Sequence of chain 1.B:
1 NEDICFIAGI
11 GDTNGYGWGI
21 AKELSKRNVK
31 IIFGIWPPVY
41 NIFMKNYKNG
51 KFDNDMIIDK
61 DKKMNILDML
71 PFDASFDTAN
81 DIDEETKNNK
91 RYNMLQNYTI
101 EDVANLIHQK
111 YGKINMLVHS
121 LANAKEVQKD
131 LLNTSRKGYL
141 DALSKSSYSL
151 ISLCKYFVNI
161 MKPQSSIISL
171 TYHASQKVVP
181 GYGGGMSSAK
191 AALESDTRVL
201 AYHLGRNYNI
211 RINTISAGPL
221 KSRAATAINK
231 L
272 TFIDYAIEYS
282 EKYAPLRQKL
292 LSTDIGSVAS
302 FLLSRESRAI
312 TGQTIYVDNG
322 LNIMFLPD

A small-molecule ligand and the protein it binds are described below.
Small molecule (SMILES): Nc1cc(Cl)ccc1Oc1ccc(Cl)cc1O

Binding-site contacts:
Ligand atom C12 contacts residue VAL127 of chain 1.B at 4.0 Å (hydrophobic).
Ligand atom N16 contacts residue NAD1 of chain 1.E at 3.4 Å (h-bond).
Ligand atom C5 contacts residue NAD1 of chain 1.E at 3.1 Å.
Ligand atom CL14 contacts residue TYR172 of chain 1.B at 3.7 Å.
Ligand atom O17 contacts residue NAD1 of chain 1.E at 2.5 Å (h-bond).
Ligand atom O17 contacts residue TYR182 of chain 1.B at 2.5 Å (h-bond).
Ligand atom N16 contacts residue ALA224 of chain 1.B at 3.3 Å.
Ligand atom C10 contacts residue ASN123 of chain 1.B at 4.2 Å.
Ligand atom C3 contacts residue TYR182 of chain 1.B at 3.4 Å (hydrophobic).
Ligand atom CL15 contacts residue ALA124 of chain 1.B at 3.4 Å.
Ligand atom CL14 contacts residue ILE274 of chain 1.B at 3.9 Å.
Ligand atom CL14 contacts residue PHE273 of chain 1.B at 3.9 Å.
Ligand atom C2 contacts residue NAD1 of chain 1.E at 3.5 Å.
Ligand atom C5 contacts residue ALA225 of chain 1.B at 3.6 Å (hydrophobic).
Ligand atom C8 contacts residue ALA224 of chain 1.B at 4.2 Å (hydrophobic).
Ligand atom C5 contacts residue ILE228 of chain 1.B at 4.0 Å (hydrophobic).
Ligand atom C1 contacts residue NAD1 of chain 1.E at 3.5 Å.
Ligand atom C6 contacts residue ALA225 of chain 1.B at 3.7 Å (hydrophobic).
Ligand atom C12 contacts residue MET186 of chain 1.B at 4.0 Å (hydrophobic).
Ligand atom C13 contacts residue ILE228 of chain 1.B at 3.7 Å (hydrophobic).
Ligand atom O17 contacts residue LYS190 of chain 1.B at 3.8 Å.
Ligand atom C3 contacts residue NAD1 of chain 1.E at 3.3 Å.
Ligand atom C2 contacts residue TYR182 of chain 1.B at 3.5 Å (hydrophobic).
Ligand atom C8 contacts residue NAD1 of chain 1.E at 3.9 Å.
Ligand atom O17 contacts residue TYR172 of chain 1.B at 4.2 Å.
Ligand atom N16 contacts residue ALA122 of chain 1.B at 3.6 Å.
Ligand atom CL15 contacts residue ASN123 of chain 1.B at 3.8 Å.
Ligand atom C9 contacts residue ALA224 of chain 1.B at 3.6 Å (hydrophobic).
Ligand atom C10 contacts residue ALA224 of chain 1.B at 4.0 Å (hydrophobic).
Ligand atom CL14 contacts residue NAD1 of chain 1.E at 3.6 Å.
Ligand atom C6 contacts residue ILE228 of chain 1.B at 4.0 Å (hydrophobic).
Ligand atom C10 contacts residue ALA122 of chain 1.B at 3.5 Å (hydrophobic).
Ligand atom O7 contacts residue NAD1 of chain 1.E at 3.1 Å.
Ligand atom C3 contacts residue TYR172 of chain 1.B at 3.8 Å (hydrophobic).
Ligand atom C9 contacts residue ALA122 of chain 1.B at 3.7 Å (hydrophobic).
Ligand atom C6 contacts residue NAD1 of chain 1.E at 3.4 Å.
Ligand atom CL15 contacts residue VAL127 of chain 1.B at 3.9 Å.
Ligand atom C4 contacts residue NAD1 of chain 1.E at 3.4 Å.
Ligand atom C12 contacts residue ILE228 of chain 1.B at 4.0 Å (hydrophobic).
Ligand atom C5 contacts residue ILE274 of chain 1.B at 4.0 Å (hydrophobic).